Sequence of chain 1.B:
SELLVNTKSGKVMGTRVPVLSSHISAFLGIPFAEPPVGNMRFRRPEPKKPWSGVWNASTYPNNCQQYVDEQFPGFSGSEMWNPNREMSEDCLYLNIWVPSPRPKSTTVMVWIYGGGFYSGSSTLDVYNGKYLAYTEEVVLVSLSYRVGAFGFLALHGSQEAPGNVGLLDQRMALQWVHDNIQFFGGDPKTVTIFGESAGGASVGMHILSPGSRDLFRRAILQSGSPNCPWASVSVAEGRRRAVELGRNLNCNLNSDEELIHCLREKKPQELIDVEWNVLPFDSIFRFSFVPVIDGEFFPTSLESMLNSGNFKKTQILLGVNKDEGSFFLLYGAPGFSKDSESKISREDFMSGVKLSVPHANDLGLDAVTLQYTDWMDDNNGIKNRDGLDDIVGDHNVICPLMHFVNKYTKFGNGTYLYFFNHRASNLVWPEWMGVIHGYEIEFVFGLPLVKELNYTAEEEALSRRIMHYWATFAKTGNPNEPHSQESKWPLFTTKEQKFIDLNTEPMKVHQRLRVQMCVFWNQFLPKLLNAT

Binding-site contacts:
Ligand atom C6 contacts residue THR62 of chain 1.B at 4.1 Å.
Ligand atom C3 contacts residue ASN59 of chain 1.B at 3.8 Å.
Ligand atom C5 contacts residue ASN59 of chain 1.B at 3.7 Å.
Ligand atom C7 contacts residue ASN59 of chain 1.B at 3.7 Å.
Ligand atom C5 contacts residue SER61 of chain 1.B at 3.6 Å.
Ligand atom C4 contacts residue ASN59 of chain 1.B at 4.3 Å.
Ligand atom C1 contacts residue SER61 of chain 1.B at 3.4 Å.
Ligand atom C6 contacts residue SER61 of chain 1.B at 4.3 Å.
Ligand atom N2 contacts residue ASN59 of chain 1.B at 3.0 Å (h-bond).
Ligand atom O5 contacts residue ASN59 of chain 1.B at 2.4 Å (h-bond).
Ligand atom O7 contacts residue ASN59 of chain 1.B at 4.0 Å.
Ligand atom O5 contacts residue SER61 of chain 1.B at 3.5 Å (h-bond).
Ligand atom C2 contacts residue ASN59 of chain 1.B at 2.5 Å.
Ligand atom C8 contacts residue MET16 of chain 1.B at 3.9 Å (hydrophobic).
Ligand atom C1 contacts residue ASN59 of chain 1.B at 1.4 Å.

The protein below binds the small molecule below.
Small molecule (SMILES): CC(=O)N[C@@H]1[C@@H](O)[C@H](O)[C@@H](CO)O[C@H]1O